Binding-site contacts:
Ligand atom C3 contacts residue ILE151 of chain 1.A at 3.7 Å (hydrophobic).
Ligand atom C7 contacts residue ASN145 of chain 1.A at 4.0 Å.
Ligand atom C2 contacts residue ASN145 of chain 1.A at 2.5 Å.
Ligand atom C2 contacts residue PRO150 of chain 1.A at 3.8 Å (hydrophobic).
Ligand atom C1 contacts residue ASN145 of chain 1.A at 1.4 Å.
Ligand atom O2 contacts residue SER222 of chain 1.A at 3.1 Å.
Ligand atom C6 contacts residue GLY221 of chain 1.A at 3.3 Å.
Ligand atom C6 contacts residue TYR146 of chain 1.A at 4.2 Å (hydrophobic).
Ligand atom O5 contacts residue TYR146 of chain 1.A at 3.8 Å.
Ligand atom C6 contacts residue THR147 of chain 1.A at 4.0 Å.
Ligand atom N2 contacts residue PRO150 of chain 1.A at 2.7 Å (h-bond).
Ligand atom C6 contacts residue PRO150 of chain 1.A at 3.9 Å (hydrophobic).
Ligand atom C6 contacts residue ILE151 of chain 1.A at 3.7 Å (hydrophobic).
Ligand atom C8 contacts residue PRO150 of chain 1.A at 3.0 Å (hydrophobic).
Ligand atom O5 contacts residue ILE151 of chain 1.A at 3.3 Å (h-bond).
Ligand atom O5 contacts residue THR187 of chain 1.A at 4.1 Å.
Ligand atom C5 contacts residue ILE151 of chain 1.A at 4.1 Å (hydrophobic).
Ligand atom O6 contacts residue PRO150 of chain 1.A at 2.5 Å (h-bond).
Ligand atom O6 contacts residue ILE151 of chain 1.A at 4.2 Å.
Ligand atom C3 contacts residue PRO150 of chain 1.A at 4.1 Å (hydrophobic).
Ligand atom C1 contacts residue ILE151 of chain 1.A at 4.0 Å (hydrophobic).
Ligand atom C5 contacts residue ASN145 of chain 1.A at 3.7 Å.
Ligand atom O3 contacts residue ILE151 of chain 1.A at 3.4 Å.
Ligand atom C3 contacts residue ASN145 of chain 1.A at 3.8 Å.
Ligand atom C7 contacts residue PRO150 of chain 1.A at 3.3 Å (hydrophobic).
Ligand atom C5 contacts residue THR187 of chain 1.A at 3.5 Å.
Ligand atom O6 contacts residue GLY221 of chain 1.A at 3.9 Å.
Ligand atom C1 contacts residue THR147 of chain 1.A at 4.1 Å.
Ligand atom C8 contacts residue ARG13 of chain 1.A at 3.5 Å.
Ligand atom O6 contacts residue THR187 of chain 1.A at 3.9 Å.
Ligand atom C6 contacts residue SER222 of chain 1.A at 4.1 Å.
Ligand atom O6 contacts residue ARG13 of chain 1.A at 3.7 Å.
Ligand atom O5 contacts residue THR147 of chain 1.A at 3.4 Å.
Ligand atom O6 contacts residue ASP185 of chain 1.A at 3.9 Å.
Ligand atom O5 contacts residue GLY221 of chain 1.A at 3.9 Å.
Ligand atom O5 contacts residue ILE151 of chain 1.A at 3.9 Å.
Ligand atom C6 contacts residue THR187 of chain 1.A at 4.1 Å.
Ligand atom N2 contacts residue ASN145 of chain 1.A at 2.9 Å (h-bond).
Ligand atom O5 contacts residue ASN145 of chain 1.A at 2.4 Å (h-bond).
Ligand atom O6 contacts residue LYS117 of chain 1.A at 3.6 Å.

Sequence of chain 1.A:
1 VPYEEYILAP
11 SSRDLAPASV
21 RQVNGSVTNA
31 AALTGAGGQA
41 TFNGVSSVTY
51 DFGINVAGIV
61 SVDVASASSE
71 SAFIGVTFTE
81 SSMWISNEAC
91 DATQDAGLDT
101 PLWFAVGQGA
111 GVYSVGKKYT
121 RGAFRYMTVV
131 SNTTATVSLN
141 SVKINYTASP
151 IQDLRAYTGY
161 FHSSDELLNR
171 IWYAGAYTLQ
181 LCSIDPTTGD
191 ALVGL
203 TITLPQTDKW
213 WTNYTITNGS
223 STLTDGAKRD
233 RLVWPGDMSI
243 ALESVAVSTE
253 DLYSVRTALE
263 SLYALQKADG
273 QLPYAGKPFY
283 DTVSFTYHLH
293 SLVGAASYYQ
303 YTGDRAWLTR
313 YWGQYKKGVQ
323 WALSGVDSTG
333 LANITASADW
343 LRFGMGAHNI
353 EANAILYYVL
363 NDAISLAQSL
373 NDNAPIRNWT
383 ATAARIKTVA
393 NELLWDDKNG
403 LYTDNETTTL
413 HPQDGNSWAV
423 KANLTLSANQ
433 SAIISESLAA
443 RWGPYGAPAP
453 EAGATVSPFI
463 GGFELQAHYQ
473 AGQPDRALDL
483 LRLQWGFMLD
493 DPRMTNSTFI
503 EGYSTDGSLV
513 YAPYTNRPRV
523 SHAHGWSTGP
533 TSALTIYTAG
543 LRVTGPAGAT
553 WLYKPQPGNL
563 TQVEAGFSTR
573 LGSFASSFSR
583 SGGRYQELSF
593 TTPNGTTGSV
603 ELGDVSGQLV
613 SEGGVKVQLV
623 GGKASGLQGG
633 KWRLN

The protein below binds the small molecule below.
Small molecule (SMILES): CC(=O)N[C@H]1[C@H](O[C@H]2[C@H](O)[C@@H](NC(C)=O)CO[C@@H]2CO)O[C@H](CO)[C@@H](O[C@@H]2O[C@H](CO[C@H]3O[C@H](CO)[C@@H](O)[C@H](O)[C@@H]3O)[C@@H](O)[C@H](O[C@H]3O[C@H](CO[C@H]4O[C@H](CO)[C@@H](O)[C@H](O)[C@@H]4O)[C@@H](O)[C@H](O)[C@@H]3O)[C@@H]2O)[C@@H]1O